Sequence of chain 1.A:
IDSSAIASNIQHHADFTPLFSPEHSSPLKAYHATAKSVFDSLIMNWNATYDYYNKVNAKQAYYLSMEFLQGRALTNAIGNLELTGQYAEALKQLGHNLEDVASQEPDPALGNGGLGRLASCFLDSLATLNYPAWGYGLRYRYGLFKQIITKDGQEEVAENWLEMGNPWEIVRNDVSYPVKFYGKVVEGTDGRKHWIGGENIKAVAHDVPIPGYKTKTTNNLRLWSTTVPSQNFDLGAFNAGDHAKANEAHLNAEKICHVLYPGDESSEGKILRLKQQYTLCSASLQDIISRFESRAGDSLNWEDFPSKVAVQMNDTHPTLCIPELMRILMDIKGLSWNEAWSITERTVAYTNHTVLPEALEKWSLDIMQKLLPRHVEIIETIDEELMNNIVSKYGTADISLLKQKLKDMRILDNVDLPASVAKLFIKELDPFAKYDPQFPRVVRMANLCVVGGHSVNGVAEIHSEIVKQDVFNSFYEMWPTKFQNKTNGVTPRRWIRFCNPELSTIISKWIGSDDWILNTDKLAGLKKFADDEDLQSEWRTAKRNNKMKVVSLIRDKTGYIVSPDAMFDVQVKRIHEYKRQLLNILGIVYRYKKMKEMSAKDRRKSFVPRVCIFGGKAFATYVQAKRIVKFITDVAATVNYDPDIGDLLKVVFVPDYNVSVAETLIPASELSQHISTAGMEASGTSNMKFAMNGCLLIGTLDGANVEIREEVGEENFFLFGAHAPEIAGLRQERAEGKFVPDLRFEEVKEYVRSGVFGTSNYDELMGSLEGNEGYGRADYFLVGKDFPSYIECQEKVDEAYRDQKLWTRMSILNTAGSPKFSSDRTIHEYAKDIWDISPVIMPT

Binding-site contacts:
Ligand atom C4 contacts residue TYR858 of chain 1.A at 4.3 Å (hydrophobic).
Ligand atom C5 contacts residue TYR858 of chain 1.A at 4.0 Å (hydrophobic).
Ligand atom O2 contacts residue TYR858 of chain 1.A at 3.9 Å.
Ligand atom C4 contacts residue TYR863 of chain 1.A at 4.4 Å (hydrophobic).
Ligand atom C1 contacts residue PHE864 of chain 1.A at 4.3 Å (hydrophobic).
Ligand atom C2 contacts residue PHE864 of chain 1.A at 3.8 Å (hydrophobic).
Ligand atom C3 contacts residue TYR858 of chain 1.A at 4.1 Å (hydrophobic).
Ligand atom O3 contacts residue GLY857 of chain 1.A at 4.1 Å.
Ligand atom O3 contacts residue HIS659 of chain 1.A at 4.0 Å.
Ligand atom C4A contacts residue THR704 of chain 1.A at 4.5 Å.
Ligand atom C7B contacts residue TYR705 of chain 1.A at 4.5 Å (hydrophobic).
Ligand atom O3 contacts residue TYR858 of chain 1.A at 3.8 Å.
Ligand atom C7B contacts residue HIS659 of chain 1.A at 4.3 Å.
Ligand atom O2 contacts residue GLY857 of chain 1.A at 4.1 Å.
Ligand atom C2B contacts residue TYR705 of chain 1.A at 3.9 Å (hydrophobic).
Ligand atom C2 contacts residue TYR863 of chain 1.A at 4.1 Å (hydrophobic).
Ligand atom O6 contacts residue TYR863 of chain 1.A at 4.3 Å.
Ligand atom O6 contacts residue GLU384 of chain 1.A at 4.3 Å.
Ligand atom O5 contacts residue TYR863 of chain 1.A at 4.2 Å.
Ligand atom O4 contacts residue GLU291 of chain 1.A at 4.5 Å.
Ligand atom O3 contacts residue GLU660 of chain 1.A at 3.8 Å.
Ligand atom O3 contacts residue TYR705 of chain 1.A at 3.1 Å (h-bond).
Ligand atom O2B contacts residue TYR858 of chain 1.A at 4.1 Å.
Ligand atom O3 contacts residue TYR863 of chain 1.A at 4.1 Å.
Ligand atom O4 contacts residue THR704 of chain 1.A at 3.8 Å.
Ligand atom O6B contacts residue PHE702 of chain 1.A at 3.6 Å.
Ligand atom O2 contacts residue PHE864 of chain 1.A at 3.9 Å.
Ligand atom C5 contacts residue TYR858 of chain 1.A at 4.3 Å (hydrophobic).
Ligand atom O2B contacts residue TYR705 of chain 1.A at 4.0 Å.
Ligand atom O4 contacts residue TYR858 of chain 1.A at 3.8 Å.
Ligand atom O2 contacts residue GLU660 of chain 1.A at 4.2 Å.
Ligand atom C4 contacts residue TYR858 of chain 1.A at 4.3 Å (hydrophobic).
Ligand atom C1B contacts residue TYR705 of chain 1.A at 4.2 Å (hydrophobic).
Ligand atom C6B contacts residue PHE702 of chain 1.A at 3.9 Å (hydrophobic).
Ligand atom O3 contacts residue GLY859 of chain 1.A at 4.4 Å.
Ligand atom C3 contacts residue TYR858 of chain 1.A at 3.9 Å (hydrophobic).
Ligand atom N4A contacts residue TYR858 of chain 1.A at 4.3 Å.
Ligand atom C1 contacts residue TYR863 of chain 1.A at 4.4 Å (hydrophobic).
Ligand atom O4 contacts residue PHE702 of chain 1.A at 4.4 Å.
Ligand atom C1B contacts residue HIS659 of chain 1.A at 4.5 Å.

The small molecule below binds the protein below.
Small molecule (SMILES): C[C@H]1O[C@H](O[C@H]2[C@H](O)[C@@H](O)[C@@H](O[C@H]3[C@H](O)[C@@H](O)[C@@H](O)O[C@@H]3CO)O[C@@H]2CO)[C@H](O)[C@@H](O)[C@@H]1N[C@H]1C=C(CO)[C@@H](O)[C@H](O)[C@H]1O